Binding-site contacts:
Ligand atom O3 contacts residue ALA157 of chain 3.A at 4.2 Å.
Ligand atom C6 contacts residue NAG1 of chain 3.D at 3.8 Å.
Ligand atom O6 contacts residue ASN159 of chain 3.A at 4.1 Å.
Ligand atom O7 contacts residue SER241 of chain 3.A at 3.5 Å.
Ligand atom C8 contacts residue ASN240 of chain 3.A at 4.1 Å.
Ligand atom O5 contacts residue ASN159 of chain 3.A at 3.6 Å.
Ligand atom C5 contacts residue ASN240 of chain 3.A at 3.7 Å.
Ligand atom O5 contacts residue LEU158 of chain 3.A at 3.5 Å (h-bond).
Ligand atom C3 contacts residue ASN240 of chain 3.A at 3.9 Å.
Ligand atom O7 contacts residue ASN240 of chain 3.A at 3.7 Å.
Ligand atom C7 contacts residue THR242 of chain 3.A at 4.2 Å.
Ligand atom C5 contacts residue ASN159 of chain 3.A at 4.3 Å.
Ligand atom C1 contacts residue ASN240 of chain 3.A at 1.5 Å.
Ligand atom C4 contacts residue ASN240 of chain 3.A at 4.3 Å.
Ligand atom C1 contacts residue LEU158 of chain 3.A at 3.7 Å (hydrophobic).
Ligand atom C8 contacts residue ARG195 of chain 3.A at 3.3 Å.
Ligand atom C4 contacts residue ALA157 of chain 3.A at 3.7 Å (hydrophobic).
Ligand atom C6 contacts residue ALA157 of chain 3.A at 4.4 Å (hydrophobic).
Ligand atom C2 contacts residue ASN240 of chain 3.A at 2.5 Å.
Ligand atom O5 contacts residue ASN240 of chain 3.A at 2.4 Å (h-bond).
Ligand atom C7 contacts residue ASN240 of chain 3.A at 3.5 Å.
Ligand atom C3 contacts residue ALA157 of chain 3.A at 4.2 Å (hydrophobic).
Ligand atom C6 contacts residue ASN159 of chain 3.A at 4.0 Å.
Ligand atom O7 contacts residue THR242 of chain 3.A at 3.2 Å.
Ligand atom O6 contacts residue ALA157 of chain 3.A at 3.4 Å.
Ligand atom O5 contacts residue ALA157 of chain 3.A at 3.9 Å.
Ligand atom C7 contacts residue ARG195 of chain 3.A at 4.4 Å.
Ligand atom C2 contacts residue ALA157 of chain 3.A at 4.2 Å (hydrophobic).
Ligand atom O7 contacts residue ARG195 of chain 3.A at 4.0 Å.
Ligand atom C1 contacts residue ASN159 of chain 3.A at 4.4 Å.
Ligand atom C5 contacts residue NAG1 of chain 3.D at 4.0 Å.
Ligand atom C5 contacts residue ALA157 of chain 3.A at 4.2 Å (hydrophobic).
Ligand atom N2 contacts residue ASN240 of chain 3.A at 2.9 Å (h-bond).
Ligand atom C8 contacts residue ILE211 of chain 1.A at 4.4 Å (hydrophobic).

This protein binds this small molecule.
Small molecule (SMILES): CC(=O)N[C@@H]1[C@@H](O)[C@H](O)[C@@H](CO)O[C@H]1O

Sequence of chain 3.A:
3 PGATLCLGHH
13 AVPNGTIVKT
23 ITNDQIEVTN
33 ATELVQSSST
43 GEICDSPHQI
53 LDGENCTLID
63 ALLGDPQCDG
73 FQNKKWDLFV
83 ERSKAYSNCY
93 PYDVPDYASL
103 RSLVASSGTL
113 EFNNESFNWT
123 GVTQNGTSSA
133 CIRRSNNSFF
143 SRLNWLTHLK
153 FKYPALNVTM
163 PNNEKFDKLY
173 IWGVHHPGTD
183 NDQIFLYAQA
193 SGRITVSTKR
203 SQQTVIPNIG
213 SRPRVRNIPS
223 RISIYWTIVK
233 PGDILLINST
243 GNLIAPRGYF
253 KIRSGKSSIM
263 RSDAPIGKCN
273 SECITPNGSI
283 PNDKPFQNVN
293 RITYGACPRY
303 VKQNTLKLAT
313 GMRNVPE

Sequence of chain 1.A:
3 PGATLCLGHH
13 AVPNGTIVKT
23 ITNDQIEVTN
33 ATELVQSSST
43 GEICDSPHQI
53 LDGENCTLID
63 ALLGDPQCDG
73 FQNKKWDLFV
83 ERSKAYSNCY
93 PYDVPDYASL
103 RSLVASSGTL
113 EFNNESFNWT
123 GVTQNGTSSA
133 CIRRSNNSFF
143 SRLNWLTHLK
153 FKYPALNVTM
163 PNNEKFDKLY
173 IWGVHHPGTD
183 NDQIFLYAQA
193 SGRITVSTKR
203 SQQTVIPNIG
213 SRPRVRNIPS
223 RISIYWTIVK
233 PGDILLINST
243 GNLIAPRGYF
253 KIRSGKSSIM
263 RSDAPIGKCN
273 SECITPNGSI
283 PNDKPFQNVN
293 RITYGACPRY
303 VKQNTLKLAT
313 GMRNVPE